Sequence of chain 1.E:
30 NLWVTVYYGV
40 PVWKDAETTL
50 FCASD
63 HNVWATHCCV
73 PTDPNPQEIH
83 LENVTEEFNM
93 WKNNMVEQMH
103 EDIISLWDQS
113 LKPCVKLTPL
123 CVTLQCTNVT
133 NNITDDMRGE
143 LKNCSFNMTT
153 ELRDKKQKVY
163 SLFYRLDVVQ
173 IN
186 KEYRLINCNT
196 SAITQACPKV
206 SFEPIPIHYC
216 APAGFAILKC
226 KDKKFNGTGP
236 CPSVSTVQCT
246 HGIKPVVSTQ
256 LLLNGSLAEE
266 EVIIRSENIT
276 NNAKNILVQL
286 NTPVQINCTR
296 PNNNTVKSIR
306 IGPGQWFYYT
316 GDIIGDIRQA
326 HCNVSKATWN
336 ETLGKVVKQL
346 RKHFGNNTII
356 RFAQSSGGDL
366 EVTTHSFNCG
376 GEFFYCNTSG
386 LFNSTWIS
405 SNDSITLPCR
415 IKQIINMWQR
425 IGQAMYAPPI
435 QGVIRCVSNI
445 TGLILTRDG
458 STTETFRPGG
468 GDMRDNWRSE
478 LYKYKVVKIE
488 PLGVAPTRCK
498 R

A small-molecule ligand and the protein it binds are described below.
Small molecule (SMILES): CC(=O)N[C@H]1[C@H](O[C@H]2[C@H](O)[C@@H](NC(C)=O)CO[C@@H]2CO)O[C@H](CO)[C@@H](O)[C@@H]1O

Sequence of chain 1.G:
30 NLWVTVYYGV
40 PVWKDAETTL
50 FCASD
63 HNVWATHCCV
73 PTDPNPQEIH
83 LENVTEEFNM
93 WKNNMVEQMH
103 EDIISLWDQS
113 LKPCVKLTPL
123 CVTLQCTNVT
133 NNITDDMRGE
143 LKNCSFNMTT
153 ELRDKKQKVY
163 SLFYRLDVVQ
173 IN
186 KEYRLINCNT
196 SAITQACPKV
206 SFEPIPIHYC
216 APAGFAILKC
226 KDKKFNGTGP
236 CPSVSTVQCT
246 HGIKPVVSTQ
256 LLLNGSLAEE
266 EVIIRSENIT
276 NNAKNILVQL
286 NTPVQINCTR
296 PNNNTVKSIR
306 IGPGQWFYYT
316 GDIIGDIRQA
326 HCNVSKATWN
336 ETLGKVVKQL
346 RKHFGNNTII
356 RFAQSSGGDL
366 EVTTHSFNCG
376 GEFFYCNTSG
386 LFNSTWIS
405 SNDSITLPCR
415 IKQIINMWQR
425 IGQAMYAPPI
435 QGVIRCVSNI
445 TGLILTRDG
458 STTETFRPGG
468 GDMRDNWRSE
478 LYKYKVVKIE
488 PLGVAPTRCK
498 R

Binding-site contacts:
Ligand atom C5 contacts residue ARG189 of chain 1.G at 4.5 Å.
Ligand atom N2 contacts residue THR195 of chain 1.G at 3.4 Å (h-bond).
Ligand atom C4 contacts residue ASN194 of chain 1.G at 4.4 Å.
Ligand atom C1 contacts residue THR195 of chain 1.G at 4.2 Å.
Ligand atom C1 contacts residue ASN194 of chain 1.G at 1.5 Å.
Ligand atom C7 contacts residue ARG305 of chain 1.E at 3.9 Å.
Ligand atom N2 contacts residue ASN194 of chain 1.G at 3.0 Å (h-bond).
Ligand atom O7 contacts residue ASN194 of chain 1.G at 3.8 Å.
Ligand atom O6 contacts residue ASN194 of chain 1.G at 4.4 Å.
Ligand atom O5 contacts residue ARG189 of chain 1.G at 3.6 Å.
Ligand atom C3 contacts residue ASN194 of chain 1.G at 3.9 Å.
Ligand atom O5 contacts residue ASN194 of chain 1.G at 2.4 Å (h-bond).
Ligand atom C6 contacts residue ARG189 of chain 1.G at 4.2 Å.
Ligand atom C2 contacts residue ASN194 of chain 1.G at 2.5 Å.
Ligand atom O7 contacts residue ARG305 of chain 1.E at 3.3 Å (salt-bridge).
Ligand atom O6 contacts residue ARG189 of chain 1.G at 3.3 Å (salt-bridge).
Ligand atom C2 contacts residue THR195 of chain 1.G at 4.5 Å.
Ligand atom C8 contacts residue VAL171 of chain 1.G at 4.2 Å (hydrophobic).
Ligand atom C8 contacts residue THR195 of chain 1.G at 3.4 Å.
Ligand atom C5 contacts residue ASN194 of chain 1.G at 3.8 Å.
Ligand atom C1 contacts residue ARG189 of chain 1.G at 4.5 Å.
Ligand atom C7 contacts residue ASN194 of chain 1.G at 3.6 Å.
Ligand atom O6 contacts residue VAL171 of chain 1.G at 3.7 Å.
Ligand atom C7 contacts residue THR195 of chain 1.G at 3.7 Å.
Ligand atom C8 contacts residue ARG305 of chain 1.E at 4.3 Å.